Sequence of chain 1.F:
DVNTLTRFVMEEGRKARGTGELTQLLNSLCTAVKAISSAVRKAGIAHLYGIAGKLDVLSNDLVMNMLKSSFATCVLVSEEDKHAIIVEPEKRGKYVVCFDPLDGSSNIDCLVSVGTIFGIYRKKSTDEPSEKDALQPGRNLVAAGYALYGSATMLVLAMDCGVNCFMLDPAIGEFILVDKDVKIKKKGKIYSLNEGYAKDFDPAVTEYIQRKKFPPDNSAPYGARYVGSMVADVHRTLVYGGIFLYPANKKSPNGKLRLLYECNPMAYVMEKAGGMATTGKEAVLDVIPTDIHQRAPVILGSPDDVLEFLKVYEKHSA

Sequence of chain 1.H:
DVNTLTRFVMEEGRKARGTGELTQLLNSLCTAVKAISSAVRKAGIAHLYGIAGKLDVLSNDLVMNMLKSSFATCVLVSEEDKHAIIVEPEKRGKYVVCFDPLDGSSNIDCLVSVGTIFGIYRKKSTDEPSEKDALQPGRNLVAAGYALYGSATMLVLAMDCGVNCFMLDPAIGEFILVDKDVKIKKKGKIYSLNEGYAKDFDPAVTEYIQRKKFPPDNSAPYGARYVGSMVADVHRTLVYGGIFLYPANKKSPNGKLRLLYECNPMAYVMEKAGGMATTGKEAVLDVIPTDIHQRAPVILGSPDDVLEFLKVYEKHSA

The protein below binds the small molecule below.
Small molecule (SMILES): O=C(/N=c1/[nH]cc(Br)s1)NS(=O)(=O)c1cccc(Cl)c1

Binding-site contacts:
Ligand atom N3 contacts residue RO81 of chain 1.P at 3.9 Å.
Ligand atom C4 contacts residue THR28 of chain 1.H at 3.6 Å.
Ligand atom O12 contacts residue LEU31 of chain 1.F at 3.3 Å (h-bond).
Ligand atom BR6 contacts residue MET19 of chain 1.F at 3.6 Å.
Ligand atom N7 contacts residue GLY29 of chain 1.F at 3.6 Å.
Ligand atom C17 contacts residue LEU31 of chain 1.F at 3.6 Å (hydrophobic).
Ligand atom CL contacts residue MET178 of chain 1.F at 3.8 Å.
Ligand atom C15 contacts residue THR32 of chain 1.F at 3.5 Å.
Ligand atom O11 contacts residue GLY22 of chain 1.F at 3.6 Å.
Ligand atom N9 contacts residue GLY29 of chain 1.F at 3.1 Å (h-bond).
Ligand atom O11 contacts residue GLY29 of chain 1.F at 3.3 Å.
Ligand atom N7 contacts residue GLY27 of chain 1.F at 3.2 Å (h-bond).
Ligand atom C15 contacts residue GLY22 of chain 1.F at 3.8 Å.
Ligand atom O13 contacts residue GLY27 of chain 1.F at 3.3 Å.
Ligand atom C19 contacts residue LEU31 of chain 1.F at 3.9 Å (hydrophobic).
Ligand atom N7 contacts residue GLY22 of chain 1.F at 3.3 Å (h-bond).
Ligand atom O12 contacts residue GLY29 of chain 1.F at 3.2 Å.
Ligand atom CL contacts residue VAL18 of chain 1.F at 3.7 Å.
Ligand atom O13 contacts residue THR28 of chain 1.F at 3.6 Å.
Ligand atom C10 contacts residue GLY27 of chain 1.F at 3.7 Å.
Ligand atom C10 contacts residue GLY22 of chain 1.F at 3.5 Å.
Ligand atom C4 contacts residue RO81 of chain 1.P at 3.8 Å.
Ligand atom N9 contacts residue GLY22 of chain 1.F at 3.8 Å.
Ligand atom C14 contacts residue GLY22 of chain 1.F at 3.7 Å.
Ligand atom N9 contacts residue GLY27 of chain 1.F at 3.2 Å.
Ligand atom C16 contacts residue GLY22 of chain 1.F at 3.9 Å.
Ligand atom BR6 contacts residue GLY29 of chain 1.H at 3.8 Å.
Ligand atom C2 contacts residue GLY22 of chain 1.F at 3.8 Å.
Ligand atom O11 contacts residue THR32 of chain 1.F at 2.8 Å (h-bond).
Ligand atom S8 contacts residue GLY29 of chain 1.F at 3.6 Å.
Ligand atom C5 contacts residue RO81 of chain 1.P at 3.8 Å.
Ligand atom O13 contacts residue GLY29 of chain 1.F at 3.7 Å.
Ligand atom C10 contacts residue GLY29 of chain 1.F at 3.2 Å.
Ligand atom O12 contacts residue GLU30 of chain 1.F at 3.5 Å (salt-bridge).
Ligand atom C15 contacts residue LEU31 of chain 1.F at 3.7 Å (hydrophobic).
Ligand atom O12 contacts residue THR32 of chain 1.F at 3.2 Å (h-bond).
Ligand atom C4 contacts residue ARG23 of chain 1.F at 3.6 Å.
Ligand atom S8 contacts residue GLY27 of chain 1.F at 3.9 Å.
Ligand atom C5 contacts residue ARG23 of chain 1.F at 3.9 Å.
Ligand atom N9 contacts residue THR28 of chain 1.F at 3.7 Å.